Sequence of chain 2.B:
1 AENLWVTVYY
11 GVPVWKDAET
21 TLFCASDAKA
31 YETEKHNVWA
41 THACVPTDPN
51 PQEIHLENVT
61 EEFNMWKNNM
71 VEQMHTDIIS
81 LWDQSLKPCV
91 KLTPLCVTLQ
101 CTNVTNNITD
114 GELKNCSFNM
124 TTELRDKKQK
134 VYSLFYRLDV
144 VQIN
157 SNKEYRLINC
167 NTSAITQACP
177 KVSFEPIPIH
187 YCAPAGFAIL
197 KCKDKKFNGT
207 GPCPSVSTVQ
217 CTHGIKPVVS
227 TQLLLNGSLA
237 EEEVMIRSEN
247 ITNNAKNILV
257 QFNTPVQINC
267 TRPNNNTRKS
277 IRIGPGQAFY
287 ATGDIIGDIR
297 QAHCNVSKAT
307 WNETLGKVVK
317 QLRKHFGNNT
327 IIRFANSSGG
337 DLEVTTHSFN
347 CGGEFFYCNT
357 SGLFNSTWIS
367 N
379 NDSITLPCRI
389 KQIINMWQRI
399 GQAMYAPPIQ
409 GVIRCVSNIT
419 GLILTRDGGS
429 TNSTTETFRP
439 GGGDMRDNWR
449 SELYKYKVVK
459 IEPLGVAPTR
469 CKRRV

This small molecule binds to this protein.
Small molecule (SMILES): CC(=O)N[C@H]1[C@H](O[C@H]2[C@H](O)[C@@H](NC(C)=O)CO[C@@H]2CO)O[C@H](CO)[C@@H](O)[C@@H]1O

Binding-site contacts:
Ligand atom C5 contacts residue GLY207 of chain 2.B at 4.4 Å.
Ligand atom O6 contacts residue THR206 of chain 2.B at 3.9 Å.
Ligand atom C2 contacts residue ASN204 of chain 2.B at 2.5 Å.
Ligand atom C8 contacts residue NAG1 of chain 2.P at 3.8 Å.
Ligand atom O7 contacts residue PRO208 of chain 2.B at 3.3 Å.
Ligand atom C1 contacts residue ASN204 of chain 2.B at 1.4 Å.
Ligand atom O7 contacts residue ASN204 of chain 2.B at 2.7 Å (h-bond).
Ligand atom O7 contacts residue THR206 of chain 2.B at 4.4 Å.
Ligand atom C3 contacts residue ASN204 of chain 2.B at 3.8 Å.
Ligand atom C5 contacts residue THR206 of chain 2.B at 3.5 Å.
Ligand atom C1 contacts residue THR206 of chain 2.B at 3.2 Å.
Ligand atom O6 contacts residue PRO208 of chain 2.B at 4.1 Å.
Ligand atom C8 contacts residue ASN204 of chain 2.B at 4.2 Å.
Ligand atom C7 contacts residue ASN204 of chain 2.B at 3.0 Å.
Ligand atom C3 contacts residue THR206 of chain 2.B at 4.2 Å.
Ligand atom O5 contacts residue THR206 of chain 2.B at 3.6 Å (h-bond).
Ligand atom O5 contacts residue ASN204 of chain 2.B at 2.4 Å (h-bond).
Ligand atom C6 contacts residue THR206 of chain 2.B at 4.3 Å.
Ligand atom O6 contacts residue NAG1 of chain 2.P at 4.3 Å.
Ligand atom C4 contacts residue ASN204 of chain 2.B at 4.3 Å.
Ligand atom C2 contacts residue THR206 of chain 2.B at 3.6 Å.
Ligand atom C7 contacts residue NAG1 of chain 2.P at 3.9 Å.
Ligand atom N2 contacts residue THR206 of chain 2.B at 3.1 Å (h-bond).
Ligand atom C8 contacts residue THR206 of chain 2.B at 3.9 Å.
Ligand atom C8 contacts residue GLU245 of chain 2.B at 4.0 Å.
Ligand atom N2 contacts residue NAG1 of chain 2.P at 4.0 Å.
Ligand atom O6 contacts residue ASN204 of chain 2.B at 3.9 Å.
Ligand atom N2 contacts residue ASN204 of chain 2.B at 2.9 Å (h-bond).
Ligand atom C7 contacts residue PRO208 of chain 2.B at 4.5 Å (hydrophobic).
Ligand atom O3 contacts residue NAG1 of chain 2.P at 4.1 Å.
Ligand atom C7 contacts residue THR206 of chain 2.B at 3.6 Å.
Ligand atom C6 contacts residue ASN204 of chain 2.B at 4.5 Å.
Ligand atom O4 contacts residue GLY207 of chain 2.B at 4.4 Å.
Ligand atom C8 contacts residue SER244 of chain 2.B at 3.6 Å.
Ligand atom C5 contacts residue ASN204 of chain 2.B at 3.6 Å.
Ligand atom O7 contacts residue NAG1 of chain 2.P at 4.5 Å.